Sequence of chain 1.C:
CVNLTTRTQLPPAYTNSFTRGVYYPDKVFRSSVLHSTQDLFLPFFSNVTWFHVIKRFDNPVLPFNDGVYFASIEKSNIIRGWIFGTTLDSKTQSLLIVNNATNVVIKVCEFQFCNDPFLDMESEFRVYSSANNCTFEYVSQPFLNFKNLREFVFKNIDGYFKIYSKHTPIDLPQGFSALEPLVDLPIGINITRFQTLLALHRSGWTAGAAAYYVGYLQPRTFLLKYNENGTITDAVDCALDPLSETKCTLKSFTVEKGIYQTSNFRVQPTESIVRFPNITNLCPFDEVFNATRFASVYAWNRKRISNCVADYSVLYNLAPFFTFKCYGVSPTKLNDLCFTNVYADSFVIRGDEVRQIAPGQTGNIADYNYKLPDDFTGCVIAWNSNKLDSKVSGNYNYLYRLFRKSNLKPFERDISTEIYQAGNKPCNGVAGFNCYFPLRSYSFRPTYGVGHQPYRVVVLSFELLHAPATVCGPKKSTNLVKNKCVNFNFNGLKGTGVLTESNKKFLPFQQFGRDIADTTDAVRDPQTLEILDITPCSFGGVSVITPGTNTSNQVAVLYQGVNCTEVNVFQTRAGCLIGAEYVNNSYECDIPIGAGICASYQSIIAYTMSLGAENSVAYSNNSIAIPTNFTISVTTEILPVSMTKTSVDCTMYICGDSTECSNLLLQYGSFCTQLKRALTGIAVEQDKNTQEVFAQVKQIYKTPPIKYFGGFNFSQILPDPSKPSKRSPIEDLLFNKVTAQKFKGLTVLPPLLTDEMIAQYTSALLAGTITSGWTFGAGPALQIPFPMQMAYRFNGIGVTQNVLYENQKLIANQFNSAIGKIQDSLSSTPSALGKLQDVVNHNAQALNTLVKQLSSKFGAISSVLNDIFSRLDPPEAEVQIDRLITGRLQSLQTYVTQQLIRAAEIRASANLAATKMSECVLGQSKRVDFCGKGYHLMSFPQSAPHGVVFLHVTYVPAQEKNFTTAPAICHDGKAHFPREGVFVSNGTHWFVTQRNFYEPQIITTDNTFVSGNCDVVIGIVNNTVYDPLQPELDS

Binding-site contacts:
Ligand atom C1 contacts residue ASN1071 of chain 1.C at 1.4 Å.
Ligand atom C7 contacts residue ASN1071 of chain 1.C at 3.9 Å.
Ligand atom C2 contacts residue ASN1071 of chain 1.C at 2.4 Å.
Ligand atom O4 contacts residue ALA703 of chain 1.C at 3.5 Å.
Ligand atom C8 contacts residue GLU1069 of chain 1.C at 4.1 Å.
Ligand atom C8 contacts residue ALA703 of chain 1.C at 4.1 Å (hydrophobic).
Ligand atom C1 contacts residue ALA703 of chain 1.C at 4.4 Å (hydrophobic).
Ligand atom C3 contacts residue ASN1071 of chain 1.C at 3.8 Å.
Ligand atom C4 contacts residue ASN1071 of chain 1.C at 4.2 Å.
Ligand atom C7 contacts residue ALA703 of chain 1.C at 3.5 Å (hydrophobic).
Ligand atom O7 contacts residue ASN1071 of chain 1.C at 4.3 Å.
Ligand atom N2 contacts residue ASN1071 of chain 1.C at 2.9 Å (h-bond).
Ligand atom N2 contacts residue ALA703 of chain 1.C at 3.8 Å.
Ligand atom C2 contacts residue ALA703 of chain 1.C at 4.0 Å (hydrophobic).
Ligand atom O5 contacts residue ASN1071 of chain 1.C at 2.4 Å (h-bond).
Ligand atom O7 contacts residue ALA703 of chain 1.C at 3.6 Å.
Ligand atom C5 contacts residue ASN1071 of chain 1.C at 3.7 Å.

This protein binds this small molecule.
Small molecule (SMILES): CC(=O)N[C@H]1[C@H](O[C@H]2[C@H](O)[C@@H](NC(C)=O)CO[C@@H]2CO)O[C@H](CO)[C@@H](O)[C@@H]1O